The protein below binds the small molecule below.
Small molecule (SMILES): CO[C@@H]1[C@@H](O[C@@H]2[C@H](O)[C@@H](OC[C@H]3O[C@@H](O)[C@@H](O)[C@@H](O)[C@@H]3O)O[C@H](CO[C@H]3O[C@H](CO)[C@@H](O)[C@H](O)[C@@H]3O[C@H]3O[C@H](CO)[C@@H](O)[C@H](O)[C@@H]3O)[C@H]2O)O[C@H](CO)[C@@H](O)[C@@H]1O

Sequence of chain 1.B:
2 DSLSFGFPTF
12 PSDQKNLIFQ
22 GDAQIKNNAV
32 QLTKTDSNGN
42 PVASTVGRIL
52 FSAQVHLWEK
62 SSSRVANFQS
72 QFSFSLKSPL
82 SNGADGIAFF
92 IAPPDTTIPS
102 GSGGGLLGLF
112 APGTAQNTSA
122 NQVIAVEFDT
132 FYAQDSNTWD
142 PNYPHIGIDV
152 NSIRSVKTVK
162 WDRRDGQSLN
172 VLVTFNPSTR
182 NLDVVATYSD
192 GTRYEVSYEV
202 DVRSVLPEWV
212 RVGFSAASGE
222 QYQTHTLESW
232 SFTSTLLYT

Binding-site contacts:
Ligand atom O6 contacts residue GLN222 of chain 1.B at 3.2 Å (h-bond).
Ligand atom C4 contacts residue ASP86 of chain 1.B at 3.4 Å.
Ligand atom C6 contacts residue ASP86 of chain 1.B at 3.6 Å.
Ligand atom O3 contacts residue GLY105 of chain 1.B at 3.6 Å (h-bond).
Ligand atom O5 contacts residue GLU221 of chain 1.B at 3.1 Å (salt-bridge).
Ligand atom C6 contacts residue GLN222 of chain 1.B at 3.4 Å.
Ligand atom C4 contacts residue GLU221 of chain 1.B at 3.5 Å.
Ligand atom O6 contacts residue GLY220 of chain 1.B at 3.1 Å (h-bond).
Ligand atom O6 contacts residue ASP136 of chain 1.B at 3.5 Å (salt-bridge).
Ligand atom C1 contacts residue ASP136 of chain 1.B at 2.9 Å.
Ligand atom O4 contacts residue GLY106 of chain 1.B at 3.4 Å (h-bond).
Ligand atom O6 contacts residue GLU221 of chain 1.B at 3.1 Å (salt-bridge).
Ligand atom O3 contacts residue ASN83 of chain 1.B at 3.3 Å (h-bond).
Ligand atom C6 contacts residue GLU221 of chain 1.B at 2.8 Å.
Ligand atom O4 contacts residue ASN138 of chain 1.B at 3.0 Å (h-bond).
Ligand atom O6 contacts residue ALA85 of chain 1.B at 3.6 Å.
Ligand atom O2 contacts residue SER137 of chain 1.B at 2.7 Å (h-bond).
Ligand atom O3 contacts residue GLY104 of chain 1.B at 3.3 Å.
Ligand atom C4 contacts residue GLN222 of chain 1.B at 3.6 Å.
Ligand atom O4 contacts residue GLU221 of chain 1.B at 3.3 Å (salt-bridge).
Ligand atom O4 contacts residue GLU221 of chain 1.B at 2.7 Å (salt-bridge).
Ligand atom C2 contacts residue ASP136 of chain 1.B at 2.9 Å.
Ligand atom C4 contacts residue GLY106 of chain 1.B at 3.6 Å.
Ligand atom C3 contacts residue GLY105 of chain 1.B at 3.7 Å.
Ligand atom O4 contacts residue PHE132 of chain 1.B at 3.2 Å.
Ligand atom C6 contacts residue PHE132 of chain 1.B at 3.5 Å (hydrophobic).
Ligand atom C5 contacts residue PHE132 of chain 1.B at 3.6 Å (hydrophobic).
Ligand atom O2 contacts residue ASP136 of chain 1.B at 2.9 Å (salt-bridge).
Ligand atom O6 contacts residue ASP136 of chain 1.B at 3.5 Å (salt-bridge).
Ligand atom O4 contacts residue ASP86 of chain 1.B at 2.6 Å (salt-bridge).
Ligand atom O6 contacts residue ASP86 of chain 1.B at 2.7 Å (salt-bridge).
Ligand atom O3 contacts residue PHE132 of chain 1.B at 3.4 Å.
Ligand atom O4 contacts residue SER45 of chain 1.B at 3.2 Å (h-bond).
Ligand atom O5 contacts residue SER137 of chain 1.B at 3.7 Å.
Ligand atom O3 contacts residue GLY106 of chain 1.B at 2.9 Å (h-bond).
Ligand atom C2 contacts residue GLY104 of chain 1.B at 3.8 Å.
Ligand atom O4 contacts residue GLN222 of chain 1.B at 2.5 Å (h-bond).
Ligand atom O2 contacts residue ALA134 of chain 1.B at 3.3 Å.
Ligand atom C5 contacts residue GLU221 of chain 1.B at 3.1 Å.
Ligand atom O3 contacts residue GLU221 of chain 1.B at 3.8 Å.